Sequence of chain 1.B:
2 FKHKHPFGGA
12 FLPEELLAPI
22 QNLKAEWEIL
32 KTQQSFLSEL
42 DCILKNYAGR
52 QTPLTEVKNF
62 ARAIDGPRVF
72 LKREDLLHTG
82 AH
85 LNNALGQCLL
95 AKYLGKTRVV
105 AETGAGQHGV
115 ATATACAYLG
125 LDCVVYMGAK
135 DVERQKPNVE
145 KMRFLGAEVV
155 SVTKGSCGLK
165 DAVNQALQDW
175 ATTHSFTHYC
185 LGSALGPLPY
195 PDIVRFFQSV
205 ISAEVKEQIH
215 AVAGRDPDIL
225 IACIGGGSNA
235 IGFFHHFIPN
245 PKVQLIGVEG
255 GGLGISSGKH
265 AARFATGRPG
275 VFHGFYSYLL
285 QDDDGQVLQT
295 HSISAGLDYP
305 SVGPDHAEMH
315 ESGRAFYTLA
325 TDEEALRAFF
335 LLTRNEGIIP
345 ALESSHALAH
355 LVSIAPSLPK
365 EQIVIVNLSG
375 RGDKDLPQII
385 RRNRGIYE

Binding-site contacts:
Ligand atom O3 contacts residue ASP173 of chain 1.B at 3.0 Å (salt-bridge).
Ligand atom C6 contacts residue TYR130 of chain 1.B at 3.6 Å (hydrophobic).
Ligand atom C5 contacts residue ARG102 of chain 1.B at 4.2 Å.
Ligand atom C6 contacts residue TYR130 of chain 1.B at 3.6 Å (hydrophobic).
Ligand atom O6 contacts residue GLU152 of chain 1.B at 2.6 Å (salt-bridge).
Ligand atom O4 contacts residue VAL128 of chain 1.B at 3.7 Å.
Ligand atom C3 contacts residue ARG102 of chain 1.B at 3.6 Å.
Ligand atom C3 contacts residue ASP173 of chain 1.B at 3.9 Å.
Ligand atom O4 contacts residue ASP173 of chain 1.B at 3.6 Å.
Ligand atom C4 contacts residue GLU152 of chain 1.B at 3.8 Å.
Ligand atom C6 contacts residue GLU152 of chain 1.B at 3.7 Å.
Ligand atom O6 contacts residue LYS158 of chain 1.B at 4.0 Å.
Ligand atom O3 contacts residue THR177 of chain 1.B at 3.5 Å.
Ligand atom O4 contacts residue GLU152 of chain 1.B at 2.9 Å (salt-bridge).
Ligand atom C5 contacts residue TYR130 of chain 1.B at 4.3 Å (hydrophobic).
Ligand atom C5 contacts residue GLU152 of chain 1.B at 4.4 Å.
Ligand atom O4 contacts residue GLN172 of chain 1.B at 4.0 Å.
Ligand atom O4 contacts residue ARG102 of chain 1.B at 3.2 Å (salt-bridge).
Ligand atom C4 contacts residue ASP173 of chain 1.B at 3.8 Å.
Ligand atom O6 contacts residue GLN169 of chain 1.B at 3.7 Å.
Ligand atom O2 contacts residue ASP173 of chain 1.B at 4.1 Å.
Ligand atom C5 contacts residue TYR130 of chain 1.B at 3.8 Å (hydrophobic).
Ligand atom O4 contacts residue TYR130 of chain 1.B at 4.2 Å.
Ligand atom O6 contacts residue TYR130 of chain 1.B at 4.4 Å.
Ligand atom O3 contacts residue ARG102 of chain 1.B at 4.1 Å.
Ligand atom C4 contacts residue TYR130 of chain 1.B at 3.7 Å (hydrophobic).
Ligand atom C4 contacts residue ARG102 of chain 1.B at 3.9 Å.
Ligand atom O6 contacts residue VAL154 of chain 1.B at 3.7 Å.
Ligand atom O3 contacts residue THR176 of chain 1.B at 4.3 Å.
Ligand atom C5 contacts residue ASP173 of chain 1.B at 4.3 Å.
Ligand atom C6 contacts residue VAL154 of chain 1.B at 3.7 Å (hydrophobic).

This small molecule binds to this protein.
Small molecule (SMILES): OC[C@H]1O[C@@](CO)(O[C@H]2O[C@H](CO)[C@@H](O)[C@H](O)[C@H]2O)[C@@H](O)[C@@H]1O